Sequence of chain 17.F:
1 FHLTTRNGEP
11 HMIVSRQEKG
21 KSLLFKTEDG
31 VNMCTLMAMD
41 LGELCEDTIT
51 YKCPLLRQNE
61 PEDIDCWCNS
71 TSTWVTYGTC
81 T

Binding-site contacts:
Ligand atom C5 contacts residue NAG1 of chain 17.Z at 3.8 Å.
Ligand atom C3 contacts residue BMA1 of chain 17.BA at 2.5 Å.
Ligand atom O2 contacts residue HIS2 of chain 17.F at 3.4 Å (h-bond).
Ligand atom O5 contacts residue NAG1 of chain 17.Z at 2.5 Å (h-bond).
Ligand atom C2 contacts residue HIS2 of chain 17.F at 4.5 Å.
Ligand atom C4 contacts residue BMA1 of chain 17.BA at 3.6 Å.
Ligand atom O3 contacts residue BMA1 of chain 17.BA at 1.1 Å.
Ligand atom C2 contacts residue NAG1 of chain 17.Z at 2.9 Å.
Ligand atom O6 contacts residue NAG1 of chain 17.Z at 4.5 Å.
Ligand atom C1 contacts residue NAG1 of chain 17.Z at 1.7 Å.
Ligand atom O2 contacts residue NAG1 of chain 17.Z at 3.4 Å (h-bond).
Ligand atom C3 contacts residue NAG1 of chain 17.Z at 4.1 Å.
Ligand atom O4 contacts residue BMA1 of chain 17.BA at 4.0 Å.
Ligand atom O2 contacts residue BMA1 of chain 17.BA at 3.0 Å (h-bond).
Ligand atom C2 contacts residue BMA1 of chain 17.BA at 3.2 Å.

The small molecule below binds the protein below.
Small molecule (SMILES): OC[C@H]1O[C@@H](O)[C@@H](O)[C@@H](O)[C@@H]1O